Sequence of chain 1.C:
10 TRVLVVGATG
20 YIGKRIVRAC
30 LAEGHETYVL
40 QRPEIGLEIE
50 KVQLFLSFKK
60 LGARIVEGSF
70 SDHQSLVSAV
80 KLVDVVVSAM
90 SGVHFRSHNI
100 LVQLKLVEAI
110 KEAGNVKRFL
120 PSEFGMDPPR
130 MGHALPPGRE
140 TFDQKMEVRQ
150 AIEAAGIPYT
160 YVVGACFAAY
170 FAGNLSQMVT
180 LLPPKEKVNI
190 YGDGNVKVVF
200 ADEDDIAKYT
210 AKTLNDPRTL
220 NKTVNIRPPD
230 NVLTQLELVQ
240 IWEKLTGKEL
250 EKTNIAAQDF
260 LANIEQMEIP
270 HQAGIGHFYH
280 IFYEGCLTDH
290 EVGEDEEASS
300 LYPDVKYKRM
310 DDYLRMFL

Sequence of chain 1.D:
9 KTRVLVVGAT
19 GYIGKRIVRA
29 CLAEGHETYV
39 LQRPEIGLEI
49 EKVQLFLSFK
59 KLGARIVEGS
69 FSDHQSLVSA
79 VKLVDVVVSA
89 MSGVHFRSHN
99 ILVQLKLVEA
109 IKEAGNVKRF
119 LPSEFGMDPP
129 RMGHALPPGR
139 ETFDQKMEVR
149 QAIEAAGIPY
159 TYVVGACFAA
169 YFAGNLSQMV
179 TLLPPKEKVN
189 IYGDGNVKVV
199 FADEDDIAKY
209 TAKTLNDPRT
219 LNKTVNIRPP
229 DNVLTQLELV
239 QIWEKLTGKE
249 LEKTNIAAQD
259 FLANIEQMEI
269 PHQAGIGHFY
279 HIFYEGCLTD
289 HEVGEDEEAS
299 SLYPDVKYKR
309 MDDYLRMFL

Binding-site contacts:
Ligand atom CAY contacts residue ASN173 of chain 1.C at 3.3 Å.
Ligand atom CAT contacts residue NDP1 of chain 1.J at 3.8 Å.
Ligand atom OAA contacts residue PHE170 of chain 1.C at 3.5 Å.
Ligand atom CAN contacts residue NDP1 of chain 1.J at 3.8 Å.
Ligand atom OAD contacts residue MET125 of chain 1.C at 3.4 Å (h-bond).
Ligand atom OAF contacts residue GLY124 of chain 1.C at 3.3 Å.
Ligand atom OAF contacts residue MET125 of chain 1.C at 2.9 Å (h-bond).
Ligand atom OAA contacts residue PHE277 of chain 1.C at 3.7 Å.
Ligand atom CAU contacts residue GLY273 of chain 1.C at 3.8 Å.
Ligand atom CAI contacts residue PHE94 of chain 1.C at 3.9 Å (hydrophobic).
Ligand atom CAL contacts residue NDP1 of chain 1.J at 3.4 Å.
Ligand atom CAS contacts residue PHE277 of chain 1.C at 3.9 Å (hydrophobic).
Ligand atom CAZ contacts residue NDP1 of chain 1.J at 3.7 Å.
Ligand atom OAB contacts residue NDP1 of chain 1.J at 2.9 Å.
Ligand atom CAW contacts residue MET177 of chain 1.C at 3.6 Å (hydrophobic).
Ligand atom CAY contacts residue VAL178 of chain 1.C at 3.8 Å (hydrophobic).
Ligand atom CAY contacts residue GLN176 of chain 1.C at 3.6 Å.
Ligand atom OAE contacts residue VAL178 of chain 1.C at 3.2 Å (h-bond).
Ligand atom OAC contacts residue VAL178 of chain 1.C at 3.2 Å (h-bond).
Ligand atom CAJ contacts residue NDP1 of chain 1.J at 3.5 Å.
Ligand atom CAX contacts residue NDP1 of chain 1.J at 3.9 Å.
Ligand atom CAR contacts residue HIS276 of chain 1.C at 3.8 Å.
Ligand atom CAQ contacts residue GLY273 of chain 1.C at 3.9 Å.
Ligand atom OAC contacts residue LEU46 of chain 1.D at 3.7 Å.
Ligand atom CAY contacts residue TYR169 of chain 1.C at 3.6 Å (hydrophobic).
Ligand atom CAO contacts residue PHE277 of chain 1.C at 3.8 Å (hydrophobic).
Ligand atom CAV contacts residue NDP1 of chain 1.J at 3.8 Å.
Ligand atom CAY contacts residue THR179 of chain 1.C at 3.5 Å.
Ligand atom CAQ contacts residue PHE94 of chain 1.C at 3.8 Å (hydrophobic).
Ligand atom CAR contacts residue NDP1 of chain 1.J at 3.9 Å.
Ligand atom OAC contacts residue MET177 of chain 1.C at 3.6 Å.
Ligand atom OAD contacts residue GLY124 of chain 1.C at 3.7 Å.
Ligand atom CAL contacts residue VAL92 of chain 1.C at 3.8 Å (hydrophobic).
Ligand atom CAM contacts residue PHE94 of chain 1.C at 3.9 Å (hydrophobic).
Ligand atom CAY contacts residue LEU46 of chain 1.D at 3.8 Å (hydrophobic).
Ligand atom CAZ contacts residue ILE280 of chain 1.C at 3.5 Å (hydrophobic).
Ligand atom OAE contacts residue MET177 of chain 1.C at 3.2 Å.
Ligand atom OAB contacts residue VAL92 of chain 1.C at 3.0 Å.
Ligand atom CAP contacts residue NDP1 of chain 1.J at 3.6 Å.
Ligand atom OAD contacts residue NDP1 of chain 1.J at 3.7 Å.

A protein and the small-molecule ligand that binds it are described below.
Small molecule (SMILES): COc1cc([C@H]2OC[C@H]3[C@@H]2CO[C@@H]3c2ccc(O)c(OC)c2)ccc1O